Binding-site contacts:
Ligand atom C6 contacts residue 9O91 of chain 1.T at 0.1 Å.
Ligand atom O2 contacts residue ASN85 of chain 1.A at 3.0 Å (h-bond).
Ligand atom O4' contacts residue GLN57 of chain 1.A at 2.7 Å (h-bond).
Ligand atom C1' contacts residue 9O91 of chain 1.T at 0.4 Å.
Ligand atom C4A contacts residue CYS53 of chain 1.A at 2.8 Å (hydrophobic).
Ligand atom C2' contacts residue 9O91 of chain 1.T at 0.4 Å.
Ligand atom C2 contacts residue 9O91 of chain 1.T at 0.2 Å.
Ligand atom C5A contacts residue 9O91 of chain 1.T at 0.1 Å.
Ligand atom C9A contacts residue 9O91 of chain 1.T at 0.2 Å.
Ligand atom C7M contacts residue 9O91 of chain 1.T at 0.2 Å.
Ligand atom O2 contacts residue GLN57 of chain 1.A at 2.9 Å (h-bond).
Ligand atom O4 contacts residue LEU56 of chain 1.A at 3.1 Å.
Ligand atom C3' contacts residue 9O91 of chain 1.T at 0.5 Å.
Ligand atom N10 contacts residue 9O91 of chain 1.T at 0.2 Å (h-bond).
Ligand atom O2 contacts residue 9O91 of chain 1.T at 0.2 Å (h-bond).
Ligand atom C9 contacts residue 9O91 of chain 1.T at 0.3 Å.
Ligand atom O2' contacts residue ASN52 of chain 1.A at 3.1 Å (h-bond).
Ligand atom C1 contacts residue 9O91 of chain 1.T at 0.3 Å.
Ligand atom O2' contacts residue 9O91 of chain 1.T at 0.5 Å (h-bond).
Ligand atom N3 contacts residue ASN85 of chain 1.A at 2.9 Å (h-bond).
Ligand atom C4 contacts residue 9O91 of chain 1.T at 0.5 Å.
Ligand atom O4 contacts residue 9O91 of chain 1.T at 0.6 Å (h-bond).
Ligand atom O3P contacts residue ARG54 of chain 1.A at 2.9 Å (salt-bridge).
Ligand atom C10 contacts residue 9O91 of chain 1.T at 0.3 Å.
Ligand atom C7 contacts residue 9O91 of chain 1.T at 0.1 Å.
Ligand atom O1P contacts residue 9O91 of chain 1.T at 0.6 Å (h-bond).
Ligand atom C8 contacts residue 9O91 of chain 1.T at 0.3 Å.
Ligand atom O2P contacts residue 9O91 of chain 1.T at 0.9 Å (h-bond).
Ligand atom C5' contacts residue 9O91 of chain 1.T at 0.5 Å.
Ligand atom O3P contacts residue 9O91 of chain 1.T at 0.3 Å (h-bond).
Ligand atom C4' contacts residue 9O91 of chain 1.T at 0.5 Å.
Ligand atom O4' contacts residue 9O91 of chain 1.T at 0.5 Å (h-bond).
Ligand atom O4 contacts residue GLN116 of chain 1.A at 3.1 Å (h-bond).
Ligand atom O3' contacts residue 9O91 of chain 1.T at 0.6 Å (h-bond).
Ligand atom N3 contacts residue 9O91 of chain 1.T at 0.4 Å (h-bond).
Ligand atom P contacts residue 9O91 of chain 1.T at 0.6 Å.
Ligand atom O5' contacts residue 9O91 of chain 1.T at 0.5 Å (h-bond).
Ligand atom N1 contacts residue 9O91 of chain 1.T at 0.2 Å (h-bond).
Ligand atom C4A contacts residue 9O91 of chain 1.T at 0.5 Å.
Ligand atom C8M contacts residue 9O91 of chain 1.T at 0.5 Å.

The small molecule below binds the protein below.
Small molecule (SMILES): Cc1cc2c(cc1C)N(C[C@H](O)[C@H](O)[C@H](O)COP(=O)(O)O)C1=NC(=O)NC(=O)[C@@H]1C2

Sequence of chain 1.A:
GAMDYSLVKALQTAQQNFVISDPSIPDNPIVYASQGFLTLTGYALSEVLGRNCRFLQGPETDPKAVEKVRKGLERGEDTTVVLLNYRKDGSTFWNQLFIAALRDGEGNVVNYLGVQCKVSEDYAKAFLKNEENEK